Sequence of chain 1.A:
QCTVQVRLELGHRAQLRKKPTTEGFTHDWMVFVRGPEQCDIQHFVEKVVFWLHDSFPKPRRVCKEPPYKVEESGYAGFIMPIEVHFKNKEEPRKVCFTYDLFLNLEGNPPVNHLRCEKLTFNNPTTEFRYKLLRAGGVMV

Binding-site contacts:
Ligand atom CB contacts residue PHE82 of chain 1.A at 4.5 Å (hydrophobic).
Ligand atom CH3 contacts residue PHE60 of chain 1.A at 3.4 Å (hydrophobic).
Ligand atom CD contacts residue HIS57 of chain 1.A at 3.5 Å.
Ligand atom CA contacts residue GLY81 of chain 1.A at 4.5 Å.
Ligand atom CE contacts residue SER59 of chain 1.A at 4.2 Å.
Ligand atom CG contacts residue PHE82 of chain 1.A at 3.9 Å (hydrophobic).
Ligand atom CD contacts residue ALA80 of chain 1.A at 3.6 Å (hydrophobic).
Ligand atom CH contacts residue PHE60 of chain 1.A at 4.2 Å (hydrophobic).
Ligand atom OH contacts residue ALA80 of chain 1.A at 3.2 Å (h-bond).
Ligand atom CH contacts residue GLY78 of chain 1.A at 4.1 Å.
Ligand atom CE contacts residue TYR79 of chain 1.A at 3.5 Å (hydrophobic).
Ligand atom CH3 contacts residue SER77 of chain 1.A at 4.0 Å.
Ligand atom CG contacts residue ALA80 of chain 1.A at 4.0 Å (hydrophobic).
Ligand atom CG contacts residue HIS57 of chain 1.A at 4.3 Å.
Ligand atom CA contacts residue HIS57 of chain 1.A at 4.1 Å.
Ligand atom CH3 contacts residue SER59 of chain 1.A at 4.0 Å.
Ligand atom O contacts residue GLY81 of chain 1.A at 4.4 Å.
Ligand atom CG contacts residue GLY81 of chain 1.A at 3.2 Å.
Ligand atom OH contacts residue TYR79 of chain 1.A at 2.9 Å (h-bond).
Ligand atom OXT contacts residue HIS57 of chain 1.A at 3.6 Å.
Ligand atom CD contacts residue PHE82 of chain 1.A at 3.7 Å (hydrophobic).
Ligand atom CH3 contacts residue TYR79 of chain 1.A at 3.8 Å (hydrophobic).
Ligand atom NZ contacts residue PHE60 of chain 1.A at 4.1 Å.
Ligand atom CE contacts residue HIS57 of chain 1.A at 3.2 Å.
Ligand atom CH contacts residue SER59 of chain 1.A at 4.2 Å.
Ligand atom CH contacts residue TYR79 of chain 1.A at 3.3 Å (hydrophobic).
Ligand atom N contacts residue GLY81 of chain 1.A at 3.7 Å.
Ligand atom CH3 contacts residue PHE29 of chain 1.A at 3.8 Å (hydrophobic).
Ligand atom C contacts residue HIS57 of chain 1.A at 4.2 Å.
Ligand atom O contacts residue PHE82 of chain 1.A at 4.1 Å.
Ligand atom CD contacts residue GLY81 of chain 1.A at 4.0 Å.
Ligand atom NZ contacts residue TYR79 of chain 1.A at 3.5 Å.
Ligand atom NZ contacts residue SER59 of chain 1.A at 3.4 Å (h-bond).
Ligand atom CB contacts residue HIS57 of chain 1.A at 3.3 Å.
Ligand atom OH contacts residue GLY78 of chain 1.A at 3.7 Å.
Ligand atom CE contacts residue ALA80 of chain 1.A at 4.3 Å (hydrophobic).
Ligand atom CB contacts residue GLY81 of chain 1.A at 4.3 Å.
Ligand atom CH3 contacts residue GLY78 of chain 1.A at 3.6 Å.
Ligand atom CH contacts residue ALA80 of chain 1.A at 4.2 Å (hydrophobic).
Ligand atom NZ contacts residue HIS57 of chain 1.A at 3.4 Å (h-bond).

The protein below binds the small molecule below.
Small molecule (SMILES): CC(=O)NCCCC[C@H](N)C(=O)O